Sequence of chain 1.A:
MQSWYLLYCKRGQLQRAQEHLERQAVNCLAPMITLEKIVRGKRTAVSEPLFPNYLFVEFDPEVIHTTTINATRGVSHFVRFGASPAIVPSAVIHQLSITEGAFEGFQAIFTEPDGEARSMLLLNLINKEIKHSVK

The small molecule below binds the protein below.
Small molecule (SMILES): Cc1cn([C@H]2C[C@H](O[P](=O)(O)OC[C@H]3O[C@@H](n4ccc(N)nc4=O)C[C@@H]3O)[C@@H](CO[P](=O)(O)O[C@H]3C[C@H](n4cnc5c(=O)[nH]c(N)nc54)O[C@@H]3CO[P](=O)(O)O[C@H]3C[C@H](n4cnc5c4NC=NC5N)O[C@@H]3CO[P](=O)(O)O[C@H]3C[C@H](n4cc(C)c(=O)[nH]c4=O)O[C@@H]3CO[P](=O)(O)O[C@H]3C[C@H](n4cnc5c(=O)[nH]c(N)nc54)O[C@@H]3CO[P](=O)(O)O[C@H]3C[C@H](n4cnc5c(=O)[nH]c(N)nc54)O[C@@H]3CO[P](=O)(O)O[C@H]3C[C@H](n4ccc(N)nc4=O)O[C@@H]3CO[P](=O)(O)O[C@H]3C[C@H](n4cnc5c(=O)[nH]c(N)nc54)O[C@@H]3CO)O2)c(=O)[nH]c1=O

Binding-site contacts:
Ligand atom C2' contacts residue ALA71 of chain 1.A at 3.0 Å (hydrophobic).
Ligand atom N3 contacts residue ALA71 of chain 1.A at 3.4 Å.
Ligand atom C2' contacts residue GLN24 of chain 1.A at 3.5 Å.
Ligand atom C2 contacts residue GLN24 of chain 1.A at 3.6 Å.
Ligand atom N2 contacts residue VAL75 of chain 1.A at 2.9 Å (h-bond).
Ligand atom O4 contacts residue HIS20 of chain 1.A at 3.7 Å.
Ligand atom C5 contacts residue GLN24 of chain 1.A at 3.5 Å.
Ligand atom C6 contacts residue ARG73 of chain 1.A at 3.6 Å.
Ligand atom C7 contacts residue GLN24 of chain 1.A at 3.6 Å.
Ligand atom O4' contacts residue ALA71 of chain 1.A at 3.6 Å.
Ligand atom O6 contacts residue GLY74 of chain 1.A at 2.9 Å (h-bond).
Ligand atom O4' contacts residue ARG73 of chain 1.A at 3.1 Å (salt-bridge).
Ligand atom N1 contacts residue VAL75 of chain 1.A at 3.0 Å (h-bond).
Ligand atom O2 contacts residue HIS20 of chain 1.A at 3.6 Å.
Ligand atom O6 contacts residue ARG73 of chain 1.A at 3.6 Å.
Ligand atom C2 contacts residue THR72 of chain 1.A at 3.3 Å.
Ligand atom O5' contacts residue ARG73 of chain 1.A at 3.7 Å.
Ligand atom C1' contacts residue ALA71 of chain 1.A at 3.4 Å (hydrophobic).
Ligand atom C2 contacts residue VAL75 of chain 1.A at 3.4 Å (hydrophobic).
Ligand atom OP2 contacts residue ARG73 of chain 1.A at 2.7 Å (salt-bridge).
Ligand atom OP2 contacts residue THR68 of chain 1.A at 3.3 Å (h-bond).
Ligand atom O6 contacts residue ARG16 of chain 1.A at 3.6 Å (salt-bridge).
Ligand atom C1' contacts residue ALA71 of chain 1.A at 3.6 Å (hydrophobic).
Ligand atom N2 contacts residue ASN70 of chain 1.A at 2.8 Å (h-bond).
Ligand atom N7 contacts residue ARG73 of chain 1.A at 3.5 Å.
Ligand atom C6 contacts residue GLN24 of chain 1.A at 3.5 Å.
Ligand atom C4' contacts residue ALA71 of chain 1.A at 3.6 Å (hydrophobic).
Ligand atom O3' contacts residue THR68 of chain 1.A at 3.5 Å.
Ligand atom O4 contacts residue ARG23 of chain 1.A at 3.1 Å (salt-bridge).
Ligand atom C6 contacts residue THR72 of chain 1.A at 3.6 Å.
Ligand atom N2 contacts residue THR72 of chain 1.A at 3.6 Å.
Ligand atom N1 contacts residue GLN24 of chain 1.A at 3.4 Å (h-bond).
Ligand atom O5' contacts residue ARG73 of chain 1.A at 3.3 Å (salt-bridge).
Ligand atom C6 contacts residue GLY74 of chain 1.A at 3.5 Å.
Ligand atom O2 contacts residue ARG73 of chain 1.A at 2.9 Å (salt-bridge).
Ligand atom O2 contacts residue THR72 of chain 1.A at 3.5 Å.
Ligand atom N1 contacts residue THR72 of chain 1.A at 3.1 Å (h-bond).
Ligand atom C2' contacts residue THR68 of chain 1.A at 3.7 Å.
Ligand atom O6 contacts residue LYS10 of chain 1.A at 3.5 Å (salt-bridge).
Ligand atom N3 contacts residue HIS20 of chain 1.A at 3.1 Å (h-bond).